The protein below binds the small molecule below.
Small molecule (SMILES): [H]/N=C1/NC(=O)/C(=C\c2ccc(O)cc2)S1

Sequence of chain 1.A:
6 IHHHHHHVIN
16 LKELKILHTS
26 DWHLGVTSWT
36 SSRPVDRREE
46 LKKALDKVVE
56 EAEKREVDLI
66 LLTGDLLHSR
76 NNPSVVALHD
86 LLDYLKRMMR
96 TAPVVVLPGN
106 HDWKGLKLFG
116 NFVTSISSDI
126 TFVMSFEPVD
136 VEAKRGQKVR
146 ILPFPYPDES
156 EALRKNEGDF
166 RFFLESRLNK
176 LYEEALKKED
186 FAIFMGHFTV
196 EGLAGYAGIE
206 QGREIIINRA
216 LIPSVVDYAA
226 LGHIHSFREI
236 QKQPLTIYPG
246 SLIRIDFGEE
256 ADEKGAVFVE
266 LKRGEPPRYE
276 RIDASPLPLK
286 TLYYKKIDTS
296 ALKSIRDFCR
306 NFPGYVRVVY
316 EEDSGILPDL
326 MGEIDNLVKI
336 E

Binding-site contacts:
Ligand atom SAJ contacts residue ASN105 of chain 1.A at 3.2 Å (h-bond).
Ligand atom CAF contacts residue GLY69 of chain 1.A at 3.7 Å.
Ligand atom SAJ contacts residue SER74 of chain 1.A at 3.9 Å.
Ligand atom CAM contacts residue ARG75 of chain 1.A at 3.5 Å.
Ligand atom CAM contacts residue ASN105 of chain 1.A at 3.0 Å.
Ligand atom CAH contacts residue GLY104 of chain 1.A at 3.8 Å.
Ligand atom CAO contacts residue ASN105 of chain 1.A at 4.1 Å.
Ligand atom CAO contacts residue LEU72 of chain 1.A at 4.3 Å (hydrophobic).
Ligand atom CAE contacts residue LEU111 of chain 1.A at 3.6 Å (hydrophobic).
Ligand atom CAN contacts residue LEU72 of chain 1.A at 3.7 Å (hydrophobic).
Ligand atom OAB contacts residue GLY104 of chain 1.A at 4.1 Å.
Ligand atom CAF contacts residue PRO103 of chain 1.A at 4.1 Å (hydrophobic).
Ligand atom CAF contacts residue LEU71 of chain 1.A at 3.6 Å (hydrophobic).
Ligand atom CAF contacts residue GLY104 of chain 1.A at 4.0 Å.
Ligand atom CAD contacts residue TRP108 of chain 1.A at 4.2 Å (hydrophobic).
Ligand atom CAN contacts residue ASN105 of chain 1.A at 4.2 Å.
Ligand atom CAH contacts residue GLY69 of chain 1.A at 4.0 Å.
Ligand atom NAA contacts residue ASN105 of chain 1.A at 3.1 Å (h-bond).
Ligand atom NAI contacts residue ASN105 of chain 1.A at 3.7 Å.
Ligand atom OAB contacts residue LEU72 of chain 1.A at 3.6 Å.
Ligand atom CAO contacts residue HIS106 of chain 1.A at 4.2 Å.
Ligand atom OAC contacts residue LEU71 of chain 1.A at 3.5 Å.
Ligand atom NAI contacts residue LEU72 of chain 1.A at 3.9 Å.
Ligand atom OAB contacts residue GLY69 of chain 1.A at 4.0 Å.
Ligand atom CAG contacts residue LEU72 of chain 1.A at 4.0 Å (hydrophobic).
Ligand atom CAD contacts residue HIS106 of chain 1.A at 3.9 Å.
Ligand atom CAG contacts residue LEU111 of chain 1.A at 3.5 Å (hydrophobic).
Ligand atom OAC contacts residue VAL101 of chain 1.A at 3.7 Å.
Ligand atom SAJ contacts residue HIS106 of chain 1.A at 3.6 Å.
Ligand atom CAH contacts residue LEU71 of chain 1.A at 3.7 Å (hydrophobic).
Ligand atom CAK contacts residue LEU71 of chain 1.A at 4.2 Å (hydrophobic).
Ligand atom CAM contacts residue ASP70 of chain 1.A at 4.1 Å.
Ligand atom NAA contacts residue ARG75 of chain 1.A at 3.2 Å.
Ligand atom CAH contacts residue LEU72 of chain 1.A at 4.1 Å (hydrophobic).
Ligand atom NAI contacts residue ASP70 of chain 1.A at 2.9 Å (salt-bridge).
Ligand atom OAB contacts residue LEU71 of chain 1.A at 3.8 Å.
Ligand atom OAB contacts residue ASP70 of chain 1.A at 2.9 Å (salt-bridge).
Ligand atom CAN contacts residue ASP70 of chain 1.A at 3.3 Å.
Ligand atom CAK contacts residue PRO103 of chain 1.A at 4.2 Å (hydrophobic).
Ligand atom SAJ contacts residue ARG75 of chain 1.A at 3.1 Å (salt-bridge).